Binding-site contacts:
Ligand atom C4' contacts residue PRO204 of chain 1.HA at 3.6 Å (hydrophobic).
Ligand atom C2 contacts residue ARG92 of chain 1.HA at 4.3 Å.
Ligand atom C5' contacts residue PRO204 of chain 1.HA at 4.3 Å (hydrophobic).
Ligand atom C1' contacts residue ARG92 of chain 1.HA at 4.4 Å.
Ligand atom O3' contacts residue DA1 of chain 1.XD at 1.6 Å.
Ligand atom C4' contacts residue DA1 of chain 1.XD at 3.9 Å.
Ligand atom O4' contacts residue VAL203 of chain 1.HA at 3.6 Å.
Ligand atom O4' contacts residue PRO204 of chain 1.HA at 3.6 Å (h-bond).
Ligand atom C3' contacts residue DA1 of chain 1.XD at 2.6 Å.
Ligand atom C5' contacts residue ASP202 of chain 1.HA at 4.0 Å.
Ligand atom C5 contacts residue PHE205 of chain 1.HA at 4.2 Å (hydrophobic).
Ligand atom N1 contacts residue ARG92 of chain 1.HA at 4.0 Å.
Ligand atom C6 contacts residue PHE205 of chain 1.HA at 4.4 Å (hydrophobic).
Ligand atom C1' contacts residue PRO204 of chain 1.HA at 3.7 Å (hydrophobic).
Ligand atom O4' contacts residue ARG92 of chain 1.HA at 4.2 Å.
Ligand atom O5' contacts residue ASP202 of chain 1.HA at 4.4 Å.
Ligand atom C4 contacts residue ARG92 of chain 1.HA at 4.4 Å.
Ligand atom C6 contacts residue ARG92 of chain 1.HA at 4.0 Å.
Ligand atom C1' contacts residue VAL203 of chain 1.HA at 4.1 Å (hydrophobic).
Ligand atom C2' contacts residue PRO204 of chain 1.HA at 4.3 Å (hydrophobic).
Ligand atom C4' contacts residue VAL203 of chain 1.HA at 4.2 Å (hydrophobic).
Ligand atom C5 contacts residue ARG92 of chain 1.HA at 4.3 Å.
Ligand atom C2' contacts residue DA1 of chain 1.XD at 3.3 Å.

Sequence of chain 1.HA:
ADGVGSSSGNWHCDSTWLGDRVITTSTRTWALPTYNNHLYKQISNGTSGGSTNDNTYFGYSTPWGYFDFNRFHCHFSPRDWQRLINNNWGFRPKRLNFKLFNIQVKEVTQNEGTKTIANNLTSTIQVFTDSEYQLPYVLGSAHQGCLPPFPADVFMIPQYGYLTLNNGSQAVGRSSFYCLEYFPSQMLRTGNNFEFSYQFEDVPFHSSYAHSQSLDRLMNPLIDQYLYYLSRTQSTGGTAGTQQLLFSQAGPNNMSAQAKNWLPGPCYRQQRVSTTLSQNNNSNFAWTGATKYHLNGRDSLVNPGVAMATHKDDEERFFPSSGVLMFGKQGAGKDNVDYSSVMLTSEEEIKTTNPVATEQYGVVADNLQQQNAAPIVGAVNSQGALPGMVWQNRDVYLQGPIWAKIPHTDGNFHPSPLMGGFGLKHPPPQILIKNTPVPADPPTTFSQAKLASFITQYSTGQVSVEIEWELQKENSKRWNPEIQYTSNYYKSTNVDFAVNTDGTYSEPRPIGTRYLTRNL

The protein below binds the small molecule below.
Small molecule (SMILES): Nc1ccn([C@H]2C[C@H](O)[C@@H](COP(=O)(O)O)O2)c(=O)n1